Binding-site contacts:
Ligand atom C01 contacts residue TRP54 of chain 1.A at 3.8 Å (hydrophobic).
Ligand atom C11 contacts residue HIS211 of chain 1.A at 3.5 Å.
Ligand atom C08 contacts residue ASN181 of chain 1.A at 3.7 Å.
Ligand atom N22 contacts residue SER178 of chain 1.A at 3.5 Å (h-bond).
Ligand atom C21 contacts residue SER178 of chain 1.A at 3.2 Å.
Ligand atom C25 contacts residue HIS150 of chain 1.A at 3.6 Å.
Ligand atom C12 contacts residue ASN181 of chain 1.A at 3.5 Å.
Ligand atom C06 contacts residue GOL1 of chain 1.E at 3.8 Å.
Ligand atom O27 contacts residue HIS150 of chain 1.A at 3.1 Å.
Ligand atom O27 contacts residue CYS169 of chain 1.A at 3.1 Å.
Ligand atom C21 contacts residue ALA176 of chain 1.A at 3.9 Å (hydrophobic).
Ligand atom O27 contacts residue ZN1 of chain 1.D at 2.2 Å.
Ligand atom C09 contacts residue ASN181 of chain 1.A at 3.6 Å.
Ligand atom N10 contacts residue ZN1 of chain 1.D at 3.1 Å.
Ligand atom C03 contacts residue ASN181 of chain 1.A at 3.6 Å.
Ligand atom C02 contacts residue ASP85 of chain 1.A at 3.7 Å.
Ligand atom C13 contacts residue ASN181 of chain 1.A at 3.9 Å.
Ligand atom O26 contacts residue HIS211 of chain 1.A at 3.6 Å.
Ligand atom N10 contacts residue HIS211 of chain 1.A at 3.8 Å.
Ligand atom C21 contacts residue LYS172 of chain 1.A at 3.7 Å.
Ligand atom O26 contacts residue ASN181 of chain 1.A at 3.0 Å (h-bond).
Ligand atom C05 contacts residue ASN181 of chain 1.A at 3.9 Å.
Ligand atom C25 contacts residue ASN181 of chain 1.A at 3.7 Å.
Ligand atom C25 contacts residue ZN1 of chain 1.D at 3.1 Å.
Ligand atom C14 contacts residue HIS211 of chain 1.A at 3.6 Å.
Ligand atom O27 contacts residue LYS172 of chain 1.A at 3.5 Å (salt-bridge).
Ligand atom C11 contacts residue ASN181 of chain 1.A at 3.3 Å.
Ligand atom O26 contacts residue GLY180 of chain 1.A at 3.6 Å.
Ligand atom C25 contacts residue LYS172 of chain 1.A at 3.5 Å.
Ligand atom O27 contacts residue HIS211 of chain 1.A at 2.9 Å (h-bond).
Ligand atom C03 contacts residue HIS83 of chain 1.A at 3.6 Å.
Ligand atom C06 contacts residue MET28 of chain 1.A at 3.6 Å (hydrophobic).
Ligand atom O26 contacts residue LYS172 of chain 1.A at 2.7 Å (salt-bridge).
Ligand atom C01 contacts residue ASP85 of chain 1.A at 3.9 Å.
Ligand atom C04 contacts residue ASN181 of chain 1.A at 3.7 Å.
Ligand atom C11 contacts residue ZN1 of chain 1.D at 3.4 Å.
Ligand atom N22 contacts residue GLY180 of chain 1.A at 3.6 Å.
Ligand atom C25 contacts residue HIS211 of chain 1.A at 3.2 Å.
Ligand atom N10 contacts residue ASN181 of chain 1.A at 3.5 Å.
Ligand atom C24 contacts residue ASN181 of chain 1.A at 3.8 Å.

This protein binds this small molecule.
Small molecule (SMILES): CC(C)c1cccc2c(-c3ccc(Cn4cncn4)cc3)c(C(=O)O)[nH]c12

Sequence of chain 1.A:
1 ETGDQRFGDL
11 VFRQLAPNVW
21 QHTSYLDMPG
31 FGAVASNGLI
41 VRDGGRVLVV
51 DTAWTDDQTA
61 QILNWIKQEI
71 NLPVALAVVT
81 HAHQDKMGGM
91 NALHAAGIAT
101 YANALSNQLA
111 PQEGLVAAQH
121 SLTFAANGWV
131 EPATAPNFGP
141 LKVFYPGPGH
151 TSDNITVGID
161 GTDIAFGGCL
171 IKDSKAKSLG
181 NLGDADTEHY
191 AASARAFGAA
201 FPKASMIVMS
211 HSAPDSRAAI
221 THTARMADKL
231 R